The small molecule below binds the protein below.
Small molecule (SMILES): O=c1[nH]c(=O)c2[nH]c(=O)[nH]c2[nH]1

Binding-site contacts:
Ligand atom C5 contacts residue IUP1 of chain 3.B at 0.6 Å.
Ligand atom N9 contacts residue PHE160 of chain 3.A at 3.4 Å.
Ligand atom N1 contacts residue GLN229 of chain 3.A at 3.0 Å (h-bond).
Ligand atom O11 contacts residue ARG177 of chain 3.A at 2.9 Å (salt-bridge).
Ligand atom O24 contacts residue ALA57 of chain 1.A at 3.5 Å.
Ligand atom N3 contacts residue ARG177 of chain 3.A at 3.0 Å (salt-bridge).
Ligand atom C6 contacts residue IUP1 of chain 3.B at 0.1 Å.
Ligand atom C2 contacts residue ARG177 of chain 3.A at 3.6 Å.
Ligand atom C8 contacts residue THR58 of chain 1.A at 3.3 Å.
Ligand atom C8 contacts residue IUP1 of chain 3.B at 0.1 Å.
Ligand atom O13 contacts residue GLN229 of chain 3.A at 3.0 Å (h-bond).
Ligand atom C5 contacts residue OXY1 of chain 3.D at 3.3 Å.
Ligand atom N7 contacts residue IUP1 of chain 3.B at 0.4 Å (h-bond).
Ligand atom N7 contacts residue ALA57 of chain 1.A at 3.5 Å.
Ligand atom N9 contacts residue IUP1 of chain 3.B at 0.1 Å (h-bond).
Ligand atom O11 contacts residue VAL228 of chain 3.A at 2.9 Å (h-bond).
Ligand atom O11 contacts residue IUP1 of chain 3.B at 0.1 Å (h-bond).
Ligand atom N3 contacts residue ASN255 of chain 3.A at 3.3 Å (h-bond).
Ligand atom C6 contacts residue PHE160 of chain 3.A at 3.4 Å (hydrophobic).
Ligand atom C4 contacts residue IUP1 of chain 3.B at 0.3 Å.
Ligand atom N7 contacts residue OXY1 of chain 3.D at 3.6 Å (h-bond).
Ligand atom N7 contacts residue THR58 of chain 1.A at 2.8 Å (h-bond).
Ligand atom N1 contacts residue PHE160 of chain 3.A at 3.5 Å.
Ligand atom N9 contacts residue OXY1 of chain 3.D at 3.3 Å (h-bond).
Ligand atom C4 contacts residue PHE160 of chain 3.A at 3.3 Å (hydrophobic).
Ligand atom N7 contacts residue PHE160 of chain 3.A at 3.5 Å.
Ligand atom N3 contacts residue IUP1 of chain 3.B at 0.1 Å (h-bond).
Ligand atom O13 contacts residue ILE55 of chain 1.A at 3.5 Å.
Ligand atom O24 contacts residue ASP59 of chain 1.A at 2.9 Å (salt-bridge).
Ligand atom C6 contacts residue OXY1 of chain 3.D at 3.5 Å.
Ligand atom O24 contacts residue THR58 of chain 1.A at 3.3 Å (h-bond).
Ligand atom C4 contacts residue OXY1 of chain 3.D at 3.3 Å.
Ligand atom C2 contacts residue IUP1 of chain 3.B at 0.1 Å.
Ligand atom N1 contacts residue IUP1 of chain 3.B at 0.1 Å (h-bond).
Ligand atom O24 contacts residue LEU171 of chain 3.A at 3.4 Å.
Ligand atom O11 contacts residue SER227 of chain 3.A at 3.5 Å.
Ligand atom C5 contacts residue PHE160 of chain 3.A at 3.2 Å (hydrophobic).
Ligand atom C8 contacts residue OXY1 of chain 3.D at 3.5 Å.
Ligand atom O24 contacts residue IUP1 of chain 3.B at 0.1 Å (h-bond).
Ligand atom O13 contacts residue IUP1 of chain 3.B at 0.1 Å (h-bond).

Sequence of chain 1.A:
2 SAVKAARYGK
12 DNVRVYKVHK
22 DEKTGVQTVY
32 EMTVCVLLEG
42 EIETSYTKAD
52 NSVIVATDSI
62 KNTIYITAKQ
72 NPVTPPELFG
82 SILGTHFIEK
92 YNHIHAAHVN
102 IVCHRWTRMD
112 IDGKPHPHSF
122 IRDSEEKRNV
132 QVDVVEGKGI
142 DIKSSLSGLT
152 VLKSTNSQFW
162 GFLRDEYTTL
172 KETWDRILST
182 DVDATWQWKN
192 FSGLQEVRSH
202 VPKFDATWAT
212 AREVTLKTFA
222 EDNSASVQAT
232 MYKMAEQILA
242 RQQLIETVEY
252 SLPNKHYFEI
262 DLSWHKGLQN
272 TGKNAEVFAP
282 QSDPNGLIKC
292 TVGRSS

Sequence of chain 3.A:
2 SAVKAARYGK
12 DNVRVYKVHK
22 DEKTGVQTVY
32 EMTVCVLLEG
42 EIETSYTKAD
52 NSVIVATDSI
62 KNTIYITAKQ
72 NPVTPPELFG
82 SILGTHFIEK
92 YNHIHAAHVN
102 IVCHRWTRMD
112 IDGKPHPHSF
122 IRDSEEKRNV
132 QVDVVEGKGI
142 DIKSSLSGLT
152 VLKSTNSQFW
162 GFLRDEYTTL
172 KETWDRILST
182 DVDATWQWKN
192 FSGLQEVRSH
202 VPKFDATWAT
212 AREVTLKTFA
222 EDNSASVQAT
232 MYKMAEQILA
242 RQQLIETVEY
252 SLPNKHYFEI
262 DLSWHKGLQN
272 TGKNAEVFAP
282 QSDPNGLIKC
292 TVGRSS